Sequence of chain 1.A:
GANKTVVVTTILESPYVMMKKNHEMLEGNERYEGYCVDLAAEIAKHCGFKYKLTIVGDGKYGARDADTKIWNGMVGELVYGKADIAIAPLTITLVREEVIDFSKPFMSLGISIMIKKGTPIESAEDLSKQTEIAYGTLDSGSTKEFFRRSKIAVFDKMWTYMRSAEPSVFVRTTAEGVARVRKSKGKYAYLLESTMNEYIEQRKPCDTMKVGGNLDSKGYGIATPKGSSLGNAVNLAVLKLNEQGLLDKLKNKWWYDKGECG

Binding-site contacts:
Ligand atom ND1 contacts residue MET196 of chain 1.A at 3.5 Å.
Ligand atom SE1 contacts residue GLU193 of chain 1.A at 3.8 Å.
Ligand atom O contacts residue TYR61 of chain 1.A at 3.8 Å.
Ligand atom OXT contacts residue SER142 of chain 1.A at 2.9 Å (h-bond).
Ligand atom CA contacts residue PRO89 of chain 1.A at 3.9 Å (hydrophobic).
Ligand atom C contacts residue THR91 of chain 1.A at 3.7 Å.
Ligand atom C contacts residue TYR61 of chain 1.A at 3.5 Å (hydrophobic).
Ligand atom N contacts residue PRO89 of chain 1.A at 2.8 Å (h-bond).
Ligand atom O contacts residue ARG96 of chain 1.A at 2.8 Å (salt-bridge).
Ligand atom O contacts residue PRO89 of chain 1.A at 3.8 Å.
Ligand atom N contacts residue THR91 of chain 1.A at 2.9 Å (h-bond).
Ligand atom CA contacts residue TYR61 of chain 1.A at 3.6 Å (hydrophobic).
Ligand atom NE2 contacts residue GLU193 of chain 1.A at 3.6 Å (salt-bridge).
Ligand atom N contacts residue TYR220 of chain 1.A at 3.7 Å.
Ligand atom CA contacts residue THR91 of chain 1.A at 3.8 Å.
Ligand atom CB contacts residue SER142 of chain 1.A at 3.4 Å.
Ligand atom CD2 contacts residue THR143 of chain 1.A at 3.4 Å.
Ligand atom CA contacts residue GLU193 of chain 1.A at 3.8 Å.
Ligand atom ND1 contacts residue GLU193 of chain 1.A at 3.1 Å (salt-bridge).
Ligand atom CD2 contacts residue GLU193 of chain 1.A at 3.7 Å.
Ligand atom CG contacts residue GLU193 of chain 1.A at 3.4 Å.
Ligand atom O contacts residue SER142 of chain 1.A at 3.6 Å.
Ligand atom C contacts residue ARG96 of chain 1.A at 3.4 Å.
Ligand atom CB contacts residue GLU193 of chain 1.A at 3.7 Å.
Ligand atom N contacts residue SER142 of chain 1.A at 4.0 Å.
Ligand atom SE1 contacts residue MET196 of chain 1.A at 3.3 Å.
Ligand atom C contacts residue SER142 of chain 1.A at 3.2 Å.
Ligand atom OXT contacts residue TYR61 of chain 1.A at 3.4 Å.
Ligand atom ND1 contacts residue TYR61 of chain 1.A at 3.9 Å.
Ligand atom OD2 contacts residue THR143 of chain 1.A at 2.5 Å (h-bond).
Ligand atom OXT contacts residue ARG96 of chain 1.A at 2.8 Å (salt-bridge).
Ligand atom O contacts residue LEU90 of chain 1.A at 3.7 Å.
Ligand atom CA contacts residue SER142 of chain 1.A at 3.7 Å.
Ligand atom N contacts residue GLU193 of chain 1.A at 2.8 Å (salt-bridge).
Ligand atom NE2 contacts residue LEU192 of chain 1.A at 3.7 Å.
Ligand atom OXT contacts residue GLY141 of chain 1.A at 3.2 Å.
Ligand atom N contacts residue TYR61 of chain 1.A at 3.9 Å.
Ligand atom OD2 contacts residue LEU138 of chain 1.A at 4.2 Å.
Ligand atom SE1 contacts residue THR174 of chain 1.A at 3.9 Å.
Ligand atom O contacts residue THR91 of chain 1.A at 2.8 Å (h-bond).

The protein below binds the small molecule below.
Small molecule (SMILES): N[C@H](Cc1nsnc1O)C(=O)O